Sequence of chain 1.A:
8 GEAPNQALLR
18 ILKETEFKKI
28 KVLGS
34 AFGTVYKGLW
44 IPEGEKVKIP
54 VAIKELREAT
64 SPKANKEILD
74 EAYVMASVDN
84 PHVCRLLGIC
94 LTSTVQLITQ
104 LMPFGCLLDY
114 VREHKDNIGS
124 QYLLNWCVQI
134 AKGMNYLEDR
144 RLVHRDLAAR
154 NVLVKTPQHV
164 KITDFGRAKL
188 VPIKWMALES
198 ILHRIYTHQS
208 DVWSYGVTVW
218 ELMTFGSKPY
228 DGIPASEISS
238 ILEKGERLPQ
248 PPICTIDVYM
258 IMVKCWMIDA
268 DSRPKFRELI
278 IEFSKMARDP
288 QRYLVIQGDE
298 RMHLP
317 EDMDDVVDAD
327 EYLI

Binding-site contacts:
Ligand atom O1B contacts residue ASP167 of chain 1.A at 2.8 Å (salt-bridge).
Ligand atom N7 contacts residue LEU156 of chain 1.A at 3.6 Å.
Ligand atom O1G contacts residue ASP167 of chain 1.A at 2.5 Å (salt-bridge).
Ligand atom PB contacts residue ASP167 of chain 1.A at 3.8 Å.
Ligand atom O2A contacts residue ASP167 of chain 1.A at 3.9 Å.
Ligand atom N6 contacts residue ALA55 of chain 1.A at 3.4 Å.
Ligand atom C5' contacts residue VAL38 of chain 1.A at 4.2 Å (hydrophobic).
Ligand atom N6 contacts residue GLN103 of chain 1.A at 3.2 Å (h-bond).
Ligand atom C2 contacts residue LEU30 of chain 1.A at 3.9 Å (hydrophobic).
Ligand atom N1 contacts residue LEU104 of chain 1.A at 3.8 Å.
Ligand atom C6 contacts residue ALA55 of chain 1.A at 3.7 Å (hydrophobic).
Ligand atom O5' contacts residue VAL38 of chain 1.A at 4.1 Å.
Ligand atom C5 contacts residue LEU156 of chain 1.A at 3.6 Å (hydrophobic).
Ligand atom O3G contacts residue LYS57 of chain 1.A at 4.1 Å.
Ligand atom N6 contacts residue LEU156 of chain 1.A at 3.7 Å.
Ligand atom N6 contacts residue MET105 of chain 1.A at 4.0 Å.
Ligand atom PG contacts residue LYS57 of chain 1.A at 3.7 Å.
Ligand atom C4' contacts residue GLY31 of chain 1.A at 3.9 Å.
Ligand atom C6 contacts residue MET105 of chain 1.A at 4.0 Å (hydrophobic).
Ligand atom C5' contacts residue GLY31 of chain 1.A at 4.2 Å.
Ligand atom O1A contacts residue LYS57 of chain 1.A at 3.1 Å.
Ligand atom O1G contacts residue LYS57 of chain 1.A at 3.8 Å.
Ligand atom N3 contacts residue LEU30 of chain 1.A at 4.0 Å.
Ligand atom C2 contacts residue MET105 of chain 1.A at 3.3 Å (hydrophobic).
Ligand atom PA contacts residue LYS57 of chain 1.A at 4.2 Å.
Ligand atom C6 contacts residue LEU156 of chain 1.A at 3.7 Å (hydrophobic).
Ligand atom N1 contacts residue MET105 of chain 1.A at 3.2 Å (h-bond).
Ligand atom PA contacts residue VAL38 of chain 1.A at 4.2 Å.
Ligand atom O1A contacts residue VAL38 of chain 1.A at 3.3 Å.
Ligand atom O2' contacts residue LEU156 of chain 1.A at 4.2 Å.
Ligand atom N6 contacts residue THR102 of chain 1.A at 3.6 Å (h-bond).
Ligand atom N1 contacts residue ALA55 of chain 1.A at 4.0 Å.
Ligand atom O2' contacts residue CYS109 of chain 1.A at 4.0 Å.
Ligand atom O4' contacts residue VAL38 of chain 1.A at 4.0 Å.
Ligand atom O3A contacts residue ALA34 of chain 1.A at 4.0 Å.
Ligand atom N3B contacts residue ASP167 of chain 1.A at 3.7 Å.
Ligand atom C2 contacts residue LEU104 of chain 1.A at 4.0 Å (hydrophobic).
Ligand atom O3G contacts residue ASP167 of chain 1.A at 3.7 Å.
Ligand atom O2G contacts residue LYS57 of chain 1.A at 2.8 Å (salt-bridge).
Ligand atom PG contacts residue ASP167 of chain 1.A at 3.5 Å.

The small molecule below binds the protein below.
Small molecule (SMILES): Nc1ncnc2c1ncn2[C@@H]1O[C@H](CO[P](=O)(O)O[P](=O)(O)NP(=O)(O)O)[C@@H](O)[C@H]1O